Sequence of chain 1.A:
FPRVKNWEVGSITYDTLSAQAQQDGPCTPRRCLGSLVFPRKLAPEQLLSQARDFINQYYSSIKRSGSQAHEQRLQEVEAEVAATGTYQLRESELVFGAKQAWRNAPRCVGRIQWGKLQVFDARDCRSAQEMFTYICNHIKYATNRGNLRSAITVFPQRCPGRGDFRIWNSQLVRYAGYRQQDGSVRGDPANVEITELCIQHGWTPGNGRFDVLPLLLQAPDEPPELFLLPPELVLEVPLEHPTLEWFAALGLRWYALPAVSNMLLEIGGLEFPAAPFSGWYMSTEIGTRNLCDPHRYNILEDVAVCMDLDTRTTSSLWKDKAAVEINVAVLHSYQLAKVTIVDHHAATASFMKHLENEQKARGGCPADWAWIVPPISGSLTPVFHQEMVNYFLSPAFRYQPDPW

This protein binds this small molecule.
Small molecule (SMILES): Cc1cc(N)nc(CCc2cc(F)cc(CC[C@H]3CCCN3)c2)c1

Binding-site contacts:
Ligand atom C07 contacts residue PHE313 of chain 1.A at 3.7 Å (hydrophobic).
Ligand atom F13 contacts residue ARG325 of chain 1.A at 3.4 Å.
Ligand atom F13 contacts residue TRP407 of chain 1.A at 3.3 Å.
Ligand atom C24 contacts residue VAL64 of chain 1.A at 3.4 Å (hydrophobic).
Ligand atom N21 contacts residue TYR435 of chain 1.A at 3.4 Å.
Ligand atom C03 contacts residue HEM1 of chain 1.E at 3.4 Å.
Ligand atom C03 contacts residue PRO294 of chain 1.A at 3.6 Å (hydrophobic).
Ligand atom C23 contacts residue KL41 of chain 1.P at 3.4 Å.
Ligand atom N21 contacts residue HEM1 of chain 1.E at 2.6 Å (h-bond).
Ligand atom C14 contacts residue KL41 of chain 1.P at 3.7 Å.
Ligand atom C06 contacts residue GLU321 of chain 1.A at 3.4 Å.
Ligand atom C25 contacts residue HEM1 of chain 1.E at 3.3 Å.
Ligand atom N02 contacts residue TRP316 of chain 1.A at 2.7 Å (h-bond).
Ligand atom C06 contacts residue HEM1 of chain 1.E at 3.7 Å.
Ligand atom C17 contacts residue HEM1 of chain 1.E at 3.7 Å.
Ligand atom C08 contacts residue HEM1 of chain 1.E at 3.7 Å.
Ligand atom C02 contacts residue HEM1 of chain 1.E at 3.6 Å.
Ligand atom C07 contacts residue HEM1 of chain 1.E at 3.6 Å.
Ligand atom N02 contacts residue MET318 of chain 1.A at 3.8 Å.
Ligand atom C09 contacts residue GLU321 of chain 1.A at 3.7 Å.
Ligand atom C03 contacts residue TRP316 of chain 1.A at 3.8 Å (hydrophobic).
Ligand atom C12 contacts residue ARG325 of chain 1.A at 3.3 Å.
Ligand atom C02 contacts residue GLU321 of chain 1.A at 3.1 Å.
Ligand atom N01 contacts residue GLU321 of chain 1.A at 2.7 Å (salt-bridge).
Ligand atom C24 contacts residue PHE65 of chain 1.A at 3.2 Å (hydrophobic).
Ligand atom C13 contacts residue TRP407 of chain 1.A at 3.7 Å (hydrophobic).
Ligand atom C04 contacts residue HEM1 of chain 1.E at 3.8 Å.
Ligand atom C08 contacts residue GLU321 of chain 1.A at 3.3 Å.
Ligand atom C07 contacts residue GLY315 of chain 1.A at 3.8 Å.
Ligand atom C15 contacts residue HEM1 of chain 1.E at 3.7 Å.
Ligand atom N02 contacts residue GLU321 of chain 1.A at 2.4 Å (salt-bridge).
Ligand atom C23 contacts residue PHE65 of chain 1.A at 3.6 Å (hydrophobic).
Ligand atom N02 contacts residue TYR317 of chain 1.A at 3.4 Å.
Ligand atom N02 contacts residue HEM1 of chain 1.E at 3.5 Å.
Ligand atom F13 contacts residue HEM1 of chain 1.E at 3.5 Å.
Ligand atom C25 contacts residue TYR435 of chain 1.A at 3.1 Å (hydrophobic).
Ligand atom C18 contacts residue KL41 of chain 1.P at 3.8 Å.
Ligand atom N01 contacts residue HEM1 of chain 1.E at 3.6 Å.
Ligand atom N02 contacts residue PRO294 of chain 1.A at 3.8 Å.
Ligand atom C02 contacts residue TRP316 of chain 1.A at 3.7 Å (hydrophobic).